The protein below binds the small molecule below.
Small molecule (SMILES): N[C@@H](COP(=O)(O)O)C(=O)O

Sequence of chain 1.A:
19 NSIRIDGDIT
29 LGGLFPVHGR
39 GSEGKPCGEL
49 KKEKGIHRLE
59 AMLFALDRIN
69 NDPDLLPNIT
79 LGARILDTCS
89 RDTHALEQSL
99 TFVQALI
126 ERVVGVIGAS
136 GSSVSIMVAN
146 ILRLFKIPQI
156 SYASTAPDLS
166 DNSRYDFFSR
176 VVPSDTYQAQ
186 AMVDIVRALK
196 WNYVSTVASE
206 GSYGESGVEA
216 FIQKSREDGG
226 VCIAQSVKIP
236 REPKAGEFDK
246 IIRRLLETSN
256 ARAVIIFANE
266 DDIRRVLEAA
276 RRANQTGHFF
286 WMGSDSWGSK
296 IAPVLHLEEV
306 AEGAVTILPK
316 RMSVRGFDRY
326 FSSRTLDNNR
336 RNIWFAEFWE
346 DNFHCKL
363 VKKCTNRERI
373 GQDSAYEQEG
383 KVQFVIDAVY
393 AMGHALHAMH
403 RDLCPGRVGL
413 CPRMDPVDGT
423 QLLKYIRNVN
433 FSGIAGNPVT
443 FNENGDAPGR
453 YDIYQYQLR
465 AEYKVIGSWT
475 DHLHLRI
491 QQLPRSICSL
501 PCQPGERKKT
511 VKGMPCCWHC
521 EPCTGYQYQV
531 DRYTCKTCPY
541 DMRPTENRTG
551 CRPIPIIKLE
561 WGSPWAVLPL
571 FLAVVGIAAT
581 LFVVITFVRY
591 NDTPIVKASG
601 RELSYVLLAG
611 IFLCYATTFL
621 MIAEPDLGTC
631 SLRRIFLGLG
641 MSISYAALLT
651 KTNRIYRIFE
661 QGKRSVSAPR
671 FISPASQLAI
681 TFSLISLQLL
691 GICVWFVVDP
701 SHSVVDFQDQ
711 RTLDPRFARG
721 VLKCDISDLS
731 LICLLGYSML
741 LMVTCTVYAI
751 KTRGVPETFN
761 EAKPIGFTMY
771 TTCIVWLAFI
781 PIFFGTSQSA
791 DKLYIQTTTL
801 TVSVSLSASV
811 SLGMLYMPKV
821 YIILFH

Binding-site contacts:
Ligand atom C contacts residue SER137 of chain 1.A at 3.8 Å.
Ligand atom CA contacts residue SER137 of chain 1.A at 3.8 Å.
Ligand atom P contacts residue SER291 of chain 1.A at 3.7 Å.
Ligand atom CA contacts residue SER135 of chain 1.A at 3.3 Å.
Ligand atom N contacts residue TYR208 of chain 1.A at 3.3 Å.
Ligand atom CB contacts residue SER291 of chain 1.A at 3.7 Å.
Ligand atom OXT contacts residue TYR208 of chain 1.A at 3.5 Å.
Ligand atom N contacts residue GLY136 of chain 1.A at 3.7 Å.
Ligand atom C contacts residue SER135 of chain 1.A at 3.8 Å.
Ligand atom OXT contacts residue ALA158 of chain 1.A at 2.9 Å (h-bond).
Ligand atom O contacts residue SER159 of chain 1.A at 3.4 Å.
Ligand atom O contacts residue TYR208 of chain 1.A at 3.2 Å.
Ligand atom O1P contacts residue GLY136 of chain 1.A at 4.0 Å.
Ligand atom P contacts residue ARG56 of chain 1.A at 3.9 Å.
Ligand atom OXT contacts residue THR160 of chain 1.A at 3.9 Å.
Ligand atom O1P contacts residue SER135 of chain 1.A at 3.3 Å.
Ligand atom CA contacts residue ALA158 of chain 1.A at 4.2 Å (hydrophobic).
Ligand atom OG contacts residue LYS383 of chain 1.A at 4.0 Å.
Ligand atom O contacts residue ALA158 of chain 1.A at 3.0 Å (h-bond).
Ligand atom O1P contacts residue LYS52 of chain 1.A at 3.5 Å (salt-bridge).
Ligand atom O2P contacts residue ARG56 of chain 1.A at 2.5 Å (salt-bridge).
Ligand atom OG contacts residue SER135 of chain 1.A at 3.9 Å.
Ligand atom N contacts residue SER137 of chain 1.A at 3.3 Å (h-bond).
Ligand atom O2P contacts residue SER291 of chain 1.A at 3.7 Å.
Ligand atom O2P contacts residue LYS383 of chain 1.A at 3.3 Å (salt-bridge).
Ligand atom O contacts residue THR160 of chain 1.A at 3.2 Å (h-bond).
Ligand atom C contacts residue ALA158 of chain 1.A at 3.1 Å (hydrophobic).
Ligand atom O3P contacts residue SER291 of chain 1.A at 2.9 Å (h-bond).
Ligand atom O3P contacts residue LYS52 of chain 1.A at 3.1 Å (salt-bridge).
Ligand atom CB contacts residue SER135 of chain 1.A at 4.2 Å.
Ligand atom N contacts residue SER135 of chain 1.A at 4.1 Å.
Ligand atom OXT contacts residue SER291 of chain 1.A at 4.1 Å.
Ligand atom O2P contacts residue LYS52 of chain 1.A at 4.0 Å.
Ligand atom OG contacts residue ALA158 of chain 1.A at 4.2 Å.
Ligand atom P contacts residue LYS52 of chain 1.A at 3.8 Å.
Ligand atom O contacts residue SER137 of chain 1.A at 2.6 Å (h-bond).
Ligand atom OG contacts residue SER291 of chain 1.A at 3.9 Å.
Ligand atom C contacts residue TYR208 of chain 1.A at 3.6 Å (hydrophobic).
Ligand atom O contacts residue SER135 of chain 1.A at 3.9 Å.
Ligand atom CA contacts residue GLY136 of chain 1.A at 3.7 Å.